The small molecule below binds the protein below.
Small molecule (SMILES): CC(=O)N[C@H]1[C@H](O[C@H]2[C@H](O)[C@@H](NC(C)=O)CO[C@@H]2CO)O[C@H](CO)[C@@H](O)[C@@H]1O

Binding-site contacts:
Ligand atom C3 contacts residue ASN1134 of chain 1.B at 3.8 Å.
Ligand atom C7 contacts residue ASN1134 of chain 1.B at 3.7 Å.
Ligand atom O7 contacts residue ASN1134 of chain 1.B at 3.9 Å.
Ligand atom C4 contacts residue ASN1134 of chain 1.B at 4.2 Å.
Ligand atom N2 contacts residue ASN1134 of chain 1.B at 3.0 Å (h-bond).
Ligand atom C2 contacts residue ASN1134 of chain 1.B at 2.5 Å.
Ligand atom O5 contacts residue ASN1134 of chain 1.B at 2.3 Å (h-bond).
Ligand atom C1 contacts residue ASN1134 of chain 1.B at 1.4 Å.
Ligand atom C8 contacts residue ILE1132 of chain 1.B at 3.7 Å (hydrophobic).
Ligand atom C8 contacts residue ASN1134 of chain 1.B at 4.5 Å.
Ligand atom C5 contacts residue ASN1134 of chain 1.B at 3.7 Å.

Sequence of chain 1.B:
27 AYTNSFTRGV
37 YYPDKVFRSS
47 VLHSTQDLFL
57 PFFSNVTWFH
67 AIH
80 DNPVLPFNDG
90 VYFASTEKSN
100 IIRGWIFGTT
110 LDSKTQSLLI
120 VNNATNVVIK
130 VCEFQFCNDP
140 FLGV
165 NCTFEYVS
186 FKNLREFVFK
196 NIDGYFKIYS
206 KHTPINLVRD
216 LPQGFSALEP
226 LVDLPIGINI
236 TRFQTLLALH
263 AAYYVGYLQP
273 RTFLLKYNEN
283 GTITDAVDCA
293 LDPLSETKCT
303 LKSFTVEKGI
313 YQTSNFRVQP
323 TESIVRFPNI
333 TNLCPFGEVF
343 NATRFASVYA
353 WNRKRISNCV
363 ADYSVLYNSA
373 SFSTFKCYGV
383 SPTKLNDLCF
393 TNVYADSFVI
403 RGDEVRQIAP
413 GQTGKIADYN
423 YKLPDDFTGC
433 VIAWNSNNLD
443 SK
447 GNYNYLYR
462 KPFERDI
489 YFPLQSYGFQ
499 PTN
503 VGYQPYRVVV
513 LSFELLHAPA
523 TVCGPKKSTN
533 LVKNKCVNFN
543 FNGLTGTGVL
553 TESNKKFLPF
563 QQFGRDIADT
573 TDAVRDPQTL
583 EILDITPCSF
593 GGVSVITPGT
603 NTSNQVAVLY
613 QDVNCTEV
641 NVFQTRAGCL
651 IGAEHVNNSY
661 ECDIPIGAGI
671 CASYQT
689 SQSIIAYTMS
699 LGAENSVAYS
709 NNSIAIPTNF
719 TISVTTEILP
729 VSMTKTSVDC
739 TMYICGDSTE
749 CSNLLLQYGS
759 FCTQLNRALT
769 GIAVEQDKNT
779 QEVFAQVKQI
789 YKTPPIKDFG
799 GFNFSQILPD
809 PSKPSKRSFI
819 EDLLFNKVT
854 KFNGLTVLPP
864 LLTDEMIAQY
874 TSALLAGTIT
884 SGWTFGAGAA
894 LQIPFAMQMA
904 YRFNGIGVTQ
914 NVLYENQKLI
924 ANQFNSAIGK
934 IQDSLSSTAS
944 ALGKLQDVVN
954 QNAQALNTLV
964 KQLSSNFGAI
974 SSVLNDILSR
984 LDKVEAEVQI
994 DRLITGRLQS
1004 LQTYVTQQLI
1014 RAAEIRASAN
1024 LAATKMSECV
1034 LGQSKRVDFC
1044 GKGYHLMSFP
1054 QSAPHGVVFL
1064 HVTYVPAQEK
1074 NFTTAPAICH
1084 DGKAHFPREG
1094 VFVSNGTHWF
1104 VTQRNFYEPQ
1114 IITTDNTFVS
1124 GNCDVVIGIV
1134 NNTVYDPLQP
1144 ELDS